Binding-site contacts:
Ligand atom CL1 contacts residue GLY123 of chain 1.B at 3.7 Å.
Ligand atom C1 contacts residue PRO50 of chain 1.B at 4.2 Å (hydrophobic).
Ligand atom CL2 contacts residue GLY123 of chain 1.B at 3.6 Å.
Ligand atom C1 contacts residue TYR125 of chain 1.B at 3.6 Å (hydrophobic).
Ligand atom CL2 contacts residue TYR125 of chain 1.B at 4.1 Å.
Ligand atom C2 contacts residue PRO50 of chain 1.B at 3.9 Å (hydrophobic).
Ligand atom CL1 contacts residue PRO53 of chain 1.B at 4.4 Å.
Ligand atom CL1 contacts residue TYR125 of chain 1.B at 3.8 Å.
Ligand atom O2 contacts residue GLY52 of chain 1.B at 3.7 Å.
Ligand atom N2 contacts residue PRO50 of chain 1.B at 3.9 Å.
Ligand atom CL2 contacts residue GLY52 of chain 1.B at 4.4 Å.
Ligand atom C1 contacts residue GLY52 of chain 1.B at 4.5 Å.
Ligand atom CL2 contacts residue ILE121 of chain 1.B at 3.7 Å.
Ligand atom CL1 contacts residue ILE124 of chain 1.B at 3.4 Å.
Ligand atom O2 contacts residue PRO50 of chain 1.B at 4.2 Å.
Ligand atom CL1 contacts residue GLY52 of chain 1.B at 3.4 Å.
Ligand atom O2 contacts residue PRO53 of chain 1.B at 3.9 Å.
Ligand atom CL1 contacts residue ILE51 of chain 1.B at 4.1 Å.
Ligand atom CL2 contacts residue PRO53 of chain 1.B at 3.7 Å.
Ligand atom CL1 contacts residue PRO50 of chain 1.B at 3.6 Å.
Ligand atom CL2 contacts residue THR98 of chain 1.B at 4.0 Å.
Ligand atom C1 contacts residue GLY123 of chain 1.B at 4.1 Å.

A protein and the small-molecule ligand that binds it are described below.
Small molecule (SMILES): O=C(O)CCC(=O)OC[C@@H](NC(=O)C(Cl)Cl)[C@H](O)c1ccc([N+](=O)[O-])cc1

Sequence of chain 1.B:
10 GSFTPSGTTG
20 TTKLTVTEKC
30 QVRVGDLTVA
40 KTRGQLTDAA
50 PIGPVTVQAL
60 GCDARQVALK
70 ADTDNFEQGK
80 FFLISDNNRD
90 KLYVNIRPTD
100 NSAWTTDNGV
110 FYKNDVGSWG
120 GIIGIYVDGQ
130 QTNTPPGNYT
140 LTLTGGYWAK